Binding-site contacts:
Ligand atom CG contacts residue HIS151 of chain 1.C at 3.5 Å.
Ligand atom O contacts residue LYS155 of chain 1.C at 3.5 Å.
Ligand atom CD1 contacts residue LEU134 of chain 1.D at 3.6 Å (hydrophobic).
Ligand atom CE2 contacts residue PRO105 of chain 1.D at 3.5 Å (hydrophobic).
Ligand atom CD1 contacts residue THR103 of chain 1.D at 3.5 Å.
Ligand atom NE1 contacts residue THR103 of chain 1.D at 3.1 Å (h-bond).
Ligand atom O contacts residue ARG104 of chain 1.D at 2.9 Å.
Ligand atom CG contacts residue ASP148 of chain 1.C at 3.5 Å.
Ligand atom O contacts residue SER135 of chain 1.D at 3.2 Å.
Ligand atom CB contacts residue GLU156 of chain 1.C at 3.3 Å.
Ligand atom CG2 contacts residue GLU147 of chain 1.C at 3.6 Å.
Ligand atom CB contacts residue PHE177 of chain 1.C at 3.4 Å (hydrophobic).
Ligand atom CA contacts residue HIS151 of chain 1.C at 3.5 Å.
Ligand atom CB contacts residue GLY181 of chain 1.C at 3.5 Å.
Ligand atom CZ2 contacts residue GLN116 of chain 1.D at 3.6 Å.
Ligand atom CE2 contacts residue ALA182 of chain 1.C at 3.6 Å (hydrophobic).
Ligand atom O contacts residue PHE177 of chain 1.C at 3.6 Å.
Ligand atom CB contacts residue HIS151 of chain 1.C at 3.5 Å.
Ligand atom ND2 contacts residue GLU147 of chain 1.C at 3.3 Å.
Ligand atom O contacts residue HIS139 of chain 1.D at 2.9 Å.
Ligand atom CA contacts residue GLU156 of chain 1.C at 3.1 Å.
Ligand atom CE1 contacts residue PRO105 of chain 1.D at 3.5 Å (hydrophobic).
Ligand atom CB contacts residue GLU147 of chain 1.C at 3.5 Å.
Ligand atom OH contacts residue ALA182 of chain 1.C at 3.6 Å (h-bond).
Ligand atom CH3 contacts residue LEU60 of chain 1.D at 3.2 Å (hydrophobic).
Ligand atom ND2 contacts residue HIS139 of chain 1.D at 3.4 Å (h-bond).
Ligand atom CH2 contacts residue LEU117 of chain 1.D at 3.5 Å (hydrophobic).
Ligand atom CZ contacts residue PRO105 of chain 1.D at 3.5 Å (hydrophobic).
Ligand atom O contacts residue PHE177 of chain 1.C at 3.1 Å.
Ligand atom CD contacts residue LYS155 of chain 1.C at 3.6 Å.
Ligand atom CD2 contacts residue MET166 of chain 1.C at 3.5 Å (hydrophobic).
Ligand atom O contacts residue PRO161 of chain 1.C at 3.6 Å.
Ligand atom CE2 contacts residue MET166 of chain 1.C at 3.3 Å (hydrophobic).
Ligand atom CE3 contacts residue LEU131 of chain 1.D at 3.5 Å (hydrophobic).
Ligand atom ND2 contacts residue ASP148 of chain 1.C at 2.5 Å (salt-bridge).
Ligand atom O contacts residue HIS64 of chain 1.D at 3.1 Å (h-bond).
Ligand atom CG contacts residue LYS155 of chain 1.C at 3.3 Å.
Ligand atom OG1 contacts residue GLU147 of chain 1.C at 2.6 Å (salt-bridge).
Ligand atom CE1 contacts residue GLN152 of chain 1.C at 3.6 Å.
Ligand atom CA contacts residue PHE177 of chain 1.C at 3.5 Å (hydrophobic).

Sequence of chain 1.C:
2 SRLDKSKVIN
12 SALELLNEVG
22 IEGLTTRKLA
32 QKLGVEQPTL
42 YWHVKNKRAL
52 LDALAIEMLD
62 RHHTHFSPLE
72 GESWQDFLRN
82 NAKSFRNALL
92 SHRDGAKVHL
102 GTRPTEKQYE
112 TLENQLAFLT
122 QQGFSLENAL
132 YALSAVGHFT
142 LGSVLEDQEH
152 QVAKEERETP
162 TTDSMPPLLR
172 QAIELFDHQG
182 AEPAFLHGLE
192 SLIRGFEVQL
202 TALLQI

Sequence of chain 1.D:
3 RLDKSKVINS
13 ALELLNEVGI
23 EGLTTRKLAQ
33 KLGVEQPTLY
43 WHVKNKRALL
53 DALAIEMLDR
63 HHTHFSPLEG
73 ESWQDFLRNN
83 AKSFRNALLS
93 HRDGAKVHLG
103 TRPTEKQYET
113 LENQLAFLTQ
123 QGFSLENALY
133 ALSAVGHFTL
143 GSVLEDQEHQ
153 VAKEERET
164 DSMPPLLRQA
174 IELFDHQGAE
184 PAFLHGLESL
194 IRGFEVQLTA

A protein and the small-molecule ligand that binds it are described below.
Small molecule (SMILES): CC(=O)N[C@@H](CC1=c2ccccc2=NC1)C(=O)N[C@H](C(=O)N[C@@H](CC1=c2ccccc2=NC1)C(=O)N[C@@H](CC(N)=O)C(=O)N[C@@H](C)C(=O)N[C@@H](Cc1ccc(O)cc1)C(=O)N[C@@H](C)C(=O)N[C@@H](Cc1ccccc1)C(=O)N[C@@H](C)C(=O)N[C@@H](C)C(=O)N1CCC[C@H]1C=O)[C@@H](C)O